This small molecule binds to this protein.
Small molecule (SMILES): CCCCCCCC(=O)OC[C@H](COP(=O)(O)O[C@@H]1[C@H](O)[C@H](O)[C@@H](OP(=O)(O)O)[C@H](OP(=O)(O)O)[C@H]1O)OC(=O)CCCCCCC

Sequence of chain 1.D:
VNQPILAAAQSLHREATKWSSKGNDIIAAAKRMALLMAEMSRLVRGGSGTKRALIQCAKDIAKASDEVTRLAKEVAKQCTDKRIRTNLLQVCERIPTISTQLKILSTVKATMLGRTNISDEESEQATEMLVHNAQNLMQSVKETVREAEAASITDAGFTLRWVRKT

Binding-site contacts:
Ligand atom O4 contacts residue ARG170 of chain 1.D at 4.4 Å.
Ligand atom O41 contacts residue LYS21 of chain 1.D at 4.2 Å.
Ligand atom O3 contacts residue GLU152 of chain 1.D at 4.2 Å.
Ligand atom P4 contacts residue LYS21 of chain 1.D at 3.9 Å.
Ligand atom O4 contacts residue LYS21 of chain 1.D at 4.0 Å.
Ligand atom O53 contacts residue ARG170 of chain 1.D at 2.8 Å (salt-bridge).
Ligand atom P5 contacts residue ARG170 of chain 1.D at 3.5 Å.
Ligand atom O41 contacts residue ARG149 of chain 1.D at 3.1 Å (salt-bridge).
Ligand atom C5 contacts residue ARG170 of chain 1.D at 4.0 Å.
Ligand atom O42 contacts residue LYS21 of chain 1.D at 3.0 Å (salt-bridge).
Ligand atom O5 contacts residue ARG170 of chain 1.D at 3.0 Å (salt-bridge).
Ligand atom C4 contacts residue ARG170 of chain 1.D at 4.0 Å.
Ligand atom O5 contacts residue LYS21 of chain 1.D at 4.2 Å.
Ligand atom C6 contacts residue ARG170 of chain 1.D at 4.4 Å.
Ligand atom O52 contacts residue ARG170 of chain 1.D at 3.5 Å (salt-bridge).
Ligand atom O52 contacts residue LYS21 of chain 1.D at 3.2 Å (salt-bridge).
Ligand atom O41 contacts residue GLU18 of chain 1.D at 3.8 Å.
Ligand atom P5 contacts residue LYS21 of chain 1.D at 4.2 Å.